The small molecule below binds the protein below.
Small molecule (SMILES): Cc1ccccc1C

Sequence of chain 1.D:
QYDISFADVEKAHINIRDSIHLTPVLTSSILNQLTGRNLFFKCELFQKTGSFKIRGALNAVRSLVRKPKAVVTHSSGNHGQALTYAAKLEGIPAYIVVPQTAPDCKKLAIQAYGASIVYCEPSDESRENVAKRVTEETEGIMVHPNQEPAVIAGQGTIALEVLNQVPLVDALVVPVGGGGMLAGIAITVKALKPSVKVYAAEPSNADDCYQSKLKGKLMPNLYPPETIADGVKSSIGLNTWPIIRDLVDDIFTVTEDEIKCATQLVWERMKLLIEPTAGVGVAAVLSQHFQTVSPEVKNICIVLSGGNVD

Binding-site contacts:
Ligand atom C2' contacts residue ALA117 of chain 1.D at 4.2 Å (hydrophobic).
Ligand atom C3 contacts residue ILE118 of chain 1.D at 4.1 Å (hydrophobic).
Ligand atom C1' contacts residue SER84 of chain 1.D at 3.3 Å.
Ligand atom C5 contacts residue SER84 of chain 1.D at 4.1 Å.
Ligand atom C1 contacts residue GLN89 of chain 1.D at 3.9 Å.
Ligand atom C4 contacts residue GLY88 of chain 1.D at 3.8 Å.
Ligand atom C4 contacts residue ALA123 of chain 1.D at 4.5 Å (hydrophobic).
Ligand atom C5 contacts residue GLY88 of chain 1.D at 3.5 Å.
Ligand atom C6 contacts residue ILE118 of chain 1.D at 4.3 Å (hydrophobic).
Ligand atom C1' contacts residue GLY85 of chain 1.D at 4.5 Å.
Ligand atom C3 contacts residue GLN89 of chain 1.D at 4.1 Å.
Ligand atom C6 contacts residue SER84 of chain 1.D at 3.3 Å.
Ligand atom C6 contacts residue GLY88 of chain 1.D at 4.1 Å.
Ligand atom C1 contacts residue ILE118 of chain 1.D at 4.4 Å (hydrophobic).
Ligand atom C4 contacts residue ILE118 of chain 1.D at 4.0 Å (hydrophobic).
Ligand atom C1' contacts residue GLN89 of chain 1.D at 3.7 Å.
Ligand atom C3 contacts residue TYR121 of chain 1.D at 3.7 Å (hydrophobic).
Ligand atom C2 contacts residue GLN89 of chain 1.D at 4.1 Å.
Ligand atom C5 contacts residue THR92 of chain 1.D at 4.3 Å.
Ligand atom C4 contacts residue ILE104 of chain 1.D at 3.8 Å (hydrophobic).
Ligand atom C6 contacts residue GLN89 of chain 1.D at 3.7 Å.
Ligand atom C6 contacts residue SER83 of chain 1.D at 4.3 Å.
Ligand atom C2' contacts residue TYR121 of chain 1.D at 3.5 Å (hydrophobic).
Ligand atom C5 contacts residue ILE118 of chain 1.D at 4.3 Å (hydrophobic).
Ligand atom C2' contacts residue GLN89 of chain 1.D at 4.2 Å.
Ligand atom C3 contacts residue THR92 of chain 1.D at 4.2 Å.
Ligand atom C4 contacts residue GLN89 of chain 1.D at 4.0 Å.
Ligand atom C1 contacts residue GLY85 of chain 1.D at 4.5 Å.
Ligand atom C5 contacts residue SER83 of chain 1.D at 3.9 Å.
Ligand atom C6 contacts residue GLY85 of chain 1.D at 3.9 Å.
Ligand atom C5 contacts residue GLN89 of chain 1.D at 3.5 Å.
Ligand atom C5 contacts residue ILE104 of chain 1.D at 3.7 Å (hydrophobic).
Ligand atom C2 contacts residue TYR121 of chain 1.D at 4.1 Å (hydrophobic).
Ligand atom C2 contacts residue ILE118 of chain 1.D at 4.3 Å (hydrophobic).
Ligand atom C4 contacts residue THR92 of chain 1.D at 3.5 Å.
Ligand atom C1 contacts residue SER84 of chain 1.D at 3.7 Å.